Sequence of chain 18.A:
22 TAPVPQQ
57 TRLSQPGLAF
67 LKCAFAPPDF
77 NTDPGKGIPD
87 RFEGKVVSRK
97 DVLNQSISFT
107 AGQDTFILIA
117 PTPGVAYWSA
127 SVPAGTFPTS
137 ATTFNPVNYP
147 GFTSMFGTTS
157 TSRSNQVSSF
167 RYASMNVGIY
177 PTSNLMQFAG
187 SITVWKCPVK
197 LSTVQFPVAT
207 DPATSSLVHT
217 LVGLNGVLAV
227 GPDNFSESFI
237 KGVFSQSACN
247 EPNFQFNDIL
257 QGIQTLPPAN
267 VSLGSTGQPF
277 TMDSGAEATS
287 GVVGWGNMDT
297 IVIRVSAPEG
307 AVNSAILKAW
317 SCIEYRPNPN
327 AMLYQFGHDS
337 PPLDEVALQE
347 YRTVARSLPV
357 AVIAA

Binding-site contacts:
Ligand atom CD1 contacts residue THR349 of chain 18.A at 4.3 Å.
Ligand atom CG2 contacts residue PHE71 of chain 18.A at 4.0 Å (hydrophobic).

This small molecule binds to this protein.
Small molecule (SMILES): CC[C@H](C)[C@@H](C=O)NC(=O)[C@H](CO)NC(=O)[C@H](CCCCN)NC(=O)[C@@H](N)C(C)C